Binding-site contacts:
Ligand atom C2 contacts residue SER66 of chain 3.C at 4.5 Å.
Ligand atom C6 contacts residue THR120 of chain 3.C at 3.4 Å.
Ligand atom O6 contacts residue THR89 of chain 3.C at 4.0 Å.
Ligand atom C3 contacts residue ASN118 of chain 3.C at 3.8 Å.
Ligand atom C5 contacts residue ASN118 of chain 3.C at 3.7 Å.
Ligand atom C7 contacts residue SER66 of chain 3.C at 3.5 Å.
Ligand atom N2 contacts residue TYR90 of chain 3.C at 4.3 Å.
Ligand atom O5 contacts residue THR120 of chain 3.C at 3.2 Å (h-bond).
Ligand atom C7 contacts residue TYR90 of chain 3.C at 4.5 Å (hydrophobic).
Ligand atom C8 contacts residue ASP67 of chain 3.C at 3.9 Å.
Ligand atom C8 contacts residue TYR90 of chain 3.C at 3.5 Å (hydrophobic).
Ligand atom O7 contacts residue SER66 of chain 3.C at 3.0 Å (h-bond).
Ligand atom C1 contacts residue THR120 of chain 3.C at 4.3 Å.
Ligand atom O5 contacts residue THR89 of chain 3.C at 4.2 Å.
Ligand atom N2 contacts residue ASN118 of chain 3.C at 2.9 Å (h-bond).
Ligand atom C7 contacts residue ASN118 of chain 3.C at 3.5 Å.
Ligand atom C2 contacts residue ASN118 of chain 3.C at 2.5 Å.
Ligand atom C6 contacts residue THR89 of chain 3.C at 4.4 Å.
Ligand atom C8 contacts residue ASN118 of chain 3.C at 4.2 Å.
Ligand atom C4 contacts residue THR120 of chain 3.C at 4.4 Å.
Ligand atom C1 contacts residue THR89 of chain 3.C at 4.1 Å.
Ligand atom C8 contacts residue SER66 of chain 3.C at 4.0 Å.
Ligand atom C5 contacts residue THR120 of chain 3.C at 3.8 Å.
Ligand atom O7 contacts residue ASN118 of chain 3.C at 4.0 Å.
Ligand atom C4 contacts residue ASN118 of chain 3.C at 4.2 Å.
Ligand atom C1 contacts residue ASN118 of chain 3.C at 1.5 Å.
Ligand atom C5 contacts residue THR89 of chain 3.C at 4.4 Å.
Ligand atom N2 contacts residue SER66 of chain 3.C at 4.3 Å.
Ligand atom O5 contacts residue ASN118 of chain 3.C at 2.4 Å (h-bond).

A protein and the small-molecule ligand that binds it are described below.
Small molecule (SMILES): CC(=O)N[C@@H]1[C@@H](O)[C@H](O)[C@@H](CO)O[C@H]1O

Sequence of chain 3.C:
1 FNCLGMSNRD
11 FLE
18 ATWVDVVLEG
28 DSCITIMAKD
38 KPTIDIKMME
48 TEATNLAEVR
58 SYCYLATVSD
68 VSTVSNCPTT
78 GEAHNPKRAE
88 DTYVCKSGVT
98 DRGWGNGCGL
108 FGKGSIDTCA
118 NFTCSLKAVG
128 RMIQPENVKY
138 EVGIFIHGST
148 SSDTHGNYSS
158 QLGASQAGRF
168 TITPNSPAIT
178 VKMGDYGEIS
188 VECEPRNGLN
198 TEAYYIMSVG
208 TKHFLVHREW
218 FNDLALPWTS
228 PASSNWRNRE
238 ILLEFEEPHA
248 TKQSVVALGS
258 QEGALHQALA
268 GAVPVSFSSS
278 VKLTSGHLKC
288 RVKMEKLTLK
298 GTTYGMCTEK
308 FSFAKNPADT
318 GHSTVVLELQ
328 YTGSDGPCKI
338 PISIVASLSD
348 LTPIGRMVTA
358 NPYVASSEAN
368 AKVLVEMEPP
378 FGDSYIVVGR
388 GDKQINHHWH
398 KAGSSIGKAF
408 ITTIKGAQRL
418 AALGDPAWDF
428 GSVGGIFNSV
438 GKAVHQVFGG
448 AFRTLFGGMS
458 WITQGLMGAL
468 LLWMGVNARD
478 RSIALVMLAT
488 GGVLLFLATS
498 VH